Binding-site contacts:
Ligand atom C6 contacts residue ASP122 of chain 1.A at 3.7 Å.
Ligand atom O4 contacts residue GLY149 of chain 1.A at 3.6 Å.
Ligand atom C2 contacts residue ASP179 of chain 1.A at 3.3 Å.
Ligand atom O4 contacts residue BGC1 of chain 1.B at 2.9 Å (h-bond).
Ligand atom O2 contacts residue ASP179 of chain 1.A at 2.3 Å (salt-bridge).
Ligand atom C6 contacts residue ARG9 of chain 1.A at 3.6 Å.
Ligand atom O6 contacts residue ASN180 of chain 1.A at 2.7 Å (h-bond).
Ligand atom O3 contacts residue ASP179 of chain 1.A at 2.6 Å (salt-bridge).
Ligand atom O3 contacts residue VAL130 of chain 1.A at 3.6 Å.
Ligand atom C2 contacts residue TYR148 of chain 1.A at 3.8 Å (hydrophobic).
Ligand atom C3 contacts residue ASP179 of chain 1.A at 3.2 Å.
Ligand atom O3 contacts residue GLY131 of chain 1.A at 3.2 Å (h-bond).
Ligand atom O4 contacts residue TYR148 of chain 1.A at 3.6 Å.
Ligand atom O6 contacts residue THR8 of chain 1.A at 3.3 Å.
Ligand atom C3 contacts residue ARG9 of chain 1.A at 3.4 Å.
Ligand atom O2 contacts residue ARG9 of chain 1.A at 3.0 Å (salt-bridge).
Ligand atom O4 contacts residue ASN180 of chain 1.A at 3.3 Å (h-bond).
Ligand atom O4 contacts residue TYR10 of chain 1.A at 3.6 Å.
Ligand atom O2 contacts residue GLY129 of chain 1.A at 3.5 Å.
Ligand atom C2 contacts residue ARG9 of chain 1.A at 3.5 Å.
Ligand atom O6 contacts residue BGC1 of chain 1.B at 3.1 Å (h-bond).
Ligand atom O3 contacts residue BGC1 of chain 1.B at 3.2 Å (h-bond).
Ligand atom C6 contacts residue THR8 of chain 1.A at 3.6 Å.
Ligand atom C3 contacts residue TYR10 of chain 1.A at 3.6 Å (hydrophobic).
Ligand atom C6 contacts residue GLN120 of chain 1.A at 3.8 Å.
Ligand atom O2 contacts residue TYR148 of chain 1.A at 3.6 Å.
Ligand atom O3 contacts residue GLY129 of chain 1.A at 2.9 Å (h-bond).
Ligand atom C1 contacts residue ARG9 of chain 1.A at 3.6 Å.
Ligand atom O3 contacts residue TYR10 of chain 1.A at 3.6 Å.
Ligand atom O6 contacts residue ARG9 of chain 1.A at 3.0 Å (salt-bridge).
Ligand atom C1 contacts residue ASN180 of chain 1.A at 3.7 Å.
Ligand atom C3 contacts residue GLY129 of chain 1.A at 3.8 Å.
Ligand atom C6 contacts residue GLY149 of chain 1.A at 3.7 Å.
Ligand atom C4 contacts residue BGC1 of chain 1.B at 3.8 Å.
Ligand atom O5 contacts residue ASN180 of chain 1.A at 3.1 Å (h-bond).
Ligand atom C6 contacts residue BGC1 of chain 1.B at 3.5 Å.
Ligand atom C5 contacts residue THR8 of chain 1.A at 3.5 Å.
Ligand atom O2 contacts residue GLY149 of chain 1.A at 2.9 Å (h-bond).
Ligand atom O2 contacts residue GLY128 of chain 1.A at 3.0 Å (h-bond).
Ligand atom C6 contacts residue ASN180 of chain 1.A at 3.6 Å.

Sequence of chain 1.A:
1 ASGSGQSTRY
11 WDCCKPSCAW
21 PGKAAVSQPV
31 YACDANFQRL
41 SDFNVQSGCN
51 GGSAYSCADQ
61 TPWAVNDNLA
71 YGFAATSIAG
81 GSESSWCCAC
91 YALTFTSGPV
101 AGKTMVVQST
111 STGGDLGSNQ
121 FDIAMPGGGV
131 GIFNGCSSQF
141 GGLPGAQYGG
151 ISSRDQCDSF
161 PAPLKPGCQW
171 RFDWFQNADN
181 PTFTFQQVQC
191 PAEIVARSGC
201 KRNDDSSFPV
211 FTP

A small-molecule ligand and the protein it binds are described below.
Small molecule (SMILES): OC[C@H]1O[C@@H](O[C@H]2[C@H](O)[C@@H](O)[C@H](O[C@H]3[C@H](O)[C@@H](O)[C@@H](O)O[C@@H]3CO)O[C@@H]2CO)[C@H](O)[C@@H](O)[C@@H]1O